Binding-site contacts:
Ligand atom C2 contacts residue ASN234 of chain 1.B at 2.5 Å.
Ligand atom C4 contacts residue ASN234 of chain 1.B at 4.3 Å.
Ligand atom C5 contacts residue ASN234 of chain 1.B at 3.8 Å.
Ligand atom C3 contacts residue ASN234 of chain 1.B at 3.9 Å.
Ligand atom O7 contacts residue ASN234 of chain 1.B at 3.3 Å (h-bond).
Ligand atom N2 contacts residue ASN234 of chain 1.B at 3.0 Å (h-bond).
Ligand atom C7 contacts residue ASN234 of chain 1.B at 3.3 Å.
Ligand atom C1 contacts residue ASN234 of chain 1.B at 1.5 Å.
Ligand atom O5 contacts residue ASN234 of chain 1.B at 2.4 Å (h-bond).
Ligand atom C8 contacts residue ASN234 of chain 1.B at 4.0 Å.

A small-molecule ligand and the protein it binds are described below.
Small molecule (SMILES): CC(=O)N[C@@H]1[C@@H](O)[C@H](O)[C@@H](CO)O[C@H]1O

Sequence of chain 1.B:
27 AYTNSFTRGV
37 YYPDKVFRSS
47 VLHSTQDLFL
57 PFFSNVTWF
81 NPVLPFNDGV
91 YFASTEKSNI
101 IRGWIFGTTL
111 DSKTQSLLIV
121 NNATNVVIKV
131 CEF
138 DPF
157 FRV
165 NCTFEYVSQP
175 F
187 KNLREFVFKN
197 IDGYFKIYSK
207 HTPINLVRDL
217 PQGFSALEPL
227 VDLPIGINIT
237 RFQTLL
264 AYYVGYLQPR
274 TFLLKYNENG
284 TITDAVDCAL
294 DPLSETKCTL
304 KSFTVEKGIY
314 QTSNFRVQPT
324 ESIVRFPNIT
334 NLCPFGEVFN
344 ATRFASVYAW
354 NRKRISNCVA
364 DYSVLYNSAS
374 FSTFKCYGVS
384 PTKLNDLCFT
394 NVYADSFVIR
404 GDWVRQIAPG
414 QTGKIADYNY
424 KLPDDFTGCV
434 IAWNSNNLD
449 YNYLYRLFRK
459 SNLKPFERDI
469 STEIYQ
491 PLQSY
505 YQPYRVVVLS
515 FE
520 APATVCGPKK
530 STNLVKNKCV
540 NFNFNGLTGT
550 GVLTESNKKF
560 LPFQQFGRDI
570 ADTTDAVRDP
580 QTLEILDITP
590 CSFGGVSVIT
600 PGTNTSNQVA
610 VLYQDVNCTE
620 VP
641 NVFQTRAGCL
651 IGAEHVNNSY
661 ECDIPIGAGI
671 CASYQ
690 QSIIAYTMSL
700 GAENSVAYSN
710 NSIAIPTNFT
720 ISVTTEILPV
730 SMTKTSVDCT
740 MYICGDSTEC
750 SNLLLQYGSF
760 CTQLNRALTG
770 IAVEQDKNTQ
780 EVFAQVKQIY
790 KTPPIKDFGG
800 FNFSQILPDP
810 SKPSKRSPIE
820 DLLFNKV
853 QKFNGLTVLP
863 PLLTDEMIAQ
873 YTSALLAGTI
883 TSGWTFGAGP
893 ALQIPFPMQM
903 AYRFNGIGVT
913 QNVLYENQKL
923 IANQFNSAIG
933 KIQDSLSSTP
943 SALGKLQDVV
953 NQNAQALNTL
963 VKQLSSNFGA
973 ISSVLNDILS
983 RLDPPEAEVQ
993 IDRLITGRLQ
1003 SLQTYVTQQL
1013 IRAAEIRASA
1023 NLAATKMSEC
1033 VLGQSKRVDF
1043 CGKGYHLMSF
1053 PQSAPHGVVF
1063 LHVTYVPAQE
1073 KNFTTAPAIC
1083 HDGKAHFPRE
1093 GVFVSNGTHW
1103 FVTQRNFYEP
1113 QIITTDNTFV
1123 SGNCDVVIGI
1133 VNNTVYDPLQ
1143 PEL